Sequence of chain 1.D:
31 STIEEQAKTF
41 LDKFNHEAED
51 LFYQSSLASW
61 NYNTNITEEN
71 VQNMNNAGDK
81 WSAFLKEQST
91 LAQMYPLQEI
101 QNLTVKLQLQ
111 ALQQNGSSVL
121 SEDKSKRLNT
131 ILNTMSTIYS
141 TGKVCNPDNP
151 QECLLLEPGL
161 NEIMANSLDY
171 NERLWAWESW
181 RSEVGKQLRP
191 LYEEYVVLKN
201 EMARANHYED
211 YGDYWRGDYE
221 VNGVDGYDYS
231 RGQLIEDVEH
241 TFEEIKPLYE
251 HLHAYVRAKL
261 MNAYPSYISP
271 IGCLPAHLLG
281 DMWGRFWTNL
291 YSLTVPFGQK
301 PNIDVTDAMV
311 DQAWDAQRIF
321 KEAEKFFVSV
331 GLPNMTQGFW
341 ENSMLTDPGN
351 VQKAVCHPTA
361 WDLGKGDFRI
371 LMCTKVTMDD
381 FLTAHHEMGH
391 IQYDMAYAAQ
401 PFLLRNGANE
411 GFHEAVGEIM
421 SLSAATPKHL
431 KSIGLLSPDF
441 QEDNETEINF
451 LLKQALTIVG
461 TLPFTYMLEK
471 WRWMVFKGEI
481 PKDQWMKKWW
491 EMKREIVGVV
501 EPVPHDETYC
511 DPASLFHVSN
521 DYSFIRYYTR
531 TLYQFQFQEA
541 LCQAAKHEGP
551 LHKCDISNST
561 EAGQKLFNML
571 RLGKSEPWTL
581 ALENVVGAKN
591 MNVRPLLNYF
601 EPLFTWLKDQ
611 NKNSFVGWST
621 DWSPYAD

Binding-site contacts:
Ligand atom C7 contacts residue ASN558 of chain 1.D at 4.0 Å.
Ligand atom C7 contacts residue SER329 of chain 1.D at 3.5 Å.
Ligand atom N2 contacts residue SER329 of chain 1.D at 4.4 Å.
Ligand atom O5 contacts residue ASN558 of chain 1.D at 2.4 Å (h-bond).
Ligand atom O7 contacts residue SER329 of chain 1.D at 3.4 Å (h-bond).
Ligand atom O4 contacts residue NAG1 of chain 1.MB at 1.6 Å.
Ligand atom C6 contacts residue NAG1 of chain 1.MB at 4.1 Å.
Ligand atom C4 contacts residue NAG1 of chain 1.MB at 3.0 Å.
Ligand atom C4 contacts residue ASN558 of chain 1.D at 4.4 Å.
Ligand atom C8 contacts residue SER329 of chain 1.D at 3.2 Å.
Ligand atom N2 contacts residue ASN558 of chain 1.D at 3.2 Å (h-bond).
Ligand atom C2 contacts residue ASN558 of chain 1.D at 2.7 Å.
Ligand atom C3 contacts residue NAG1 of chain 1.MB at 3.7 Å.
Ligand atom C5 contacts residue ASN558 of chain 1.D at 3.8 Å.
Ligand atom C5 contacts residue NAG1 of chain 1.MB at 4.0 Å.
Ligand atom O3 contacts residue NAG1 of chain 1.MB at 3.3 Å (h-bond).
Ligand atom C1 contacts residue ASN558 of chain 1.D at 1.6 Å.
Ligand atom C3 contacts residue ASN558 of chain 1.D at 4.0 Å.
Ligand atom O6 contacts residue SER432 of chain 1.D at 4.5 Å.
Ligand atom O7 contacts residue ASN558 of chain 1.D at 4.4 Å.

The protein below binds the small molecule below.
Small molecule (SMILES): CC(=O)N[C@@H]1[C@@H](O)[C@H](O)[C@@H](CO)O[C@H]1O